Sequence of chain 1.B:
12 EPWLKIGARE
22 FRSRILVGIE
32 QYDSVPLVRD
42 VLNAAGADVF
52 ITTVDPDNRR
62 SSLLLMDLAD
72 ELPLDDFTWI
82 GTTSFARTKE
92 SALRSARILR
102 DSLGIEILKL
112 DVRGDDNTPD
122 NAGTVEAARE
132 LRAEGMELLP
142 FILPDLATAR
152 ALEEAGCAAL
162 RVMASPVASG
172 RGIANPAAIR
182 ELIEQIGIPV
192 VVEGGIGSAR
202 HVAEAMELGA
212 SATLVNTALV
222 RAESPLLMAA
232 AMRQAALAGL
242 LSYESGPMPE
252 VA

This protein binds this small molecule.
Small molecule (SMILES): O=C(CO)[C@@H](O)[C@H](O)[C@H](O)COP(=O)(O)O

Binding-site contacts:
Ligand atom O3P contacts residue GLY196 of chain 1.B at 2.9 Å (h-bond).
Ligand atom C1 contacts residue ARG114 of chain 1.B at 3.9 Å.
Ligand atom C6 contacts residue GLY195 of chain 1.B at 4.0 Å.
Ligand atom P contacts residue THR218 of chain 1.B at 3.5 Å.
Ligand atom C2 contacts residue GLU31 of chain 1.B at 3.0 Å.
Ligand atom O6 contacts residue VAL168 of chain 1.B at 3.9 Å.
Ligand atom O2P contacts residue ALA169 of chain 1.B at 3.9 Å.
Ligand atom C1 contacts residue ASP112 of chain 1.B at 3.5 Å.
Ligand atom C4 contacts residue ARG114 of chain 1.B at 3.7 Å.
Ligand atom O6 contacts residue GLY195 of chain 1.B at 3.5 Å.
Ligand atom C3 contacts residue ARG114 of chain 1.B at 3.8 Å.
Ligand atom O4 contacts residue PHE142 of chain 1.B at 3.8 Å.
Ligand atom O2P contacts residue THR218 of chain 1.B at 2.4 Å (h-bond).
Ligand atom O3 contacts residue ARG114 of chain 1.B at 3.0 Å (salt-bridge).
Ligand atom O3P contacts residue VAL168 of chain 1.B at 3.7 Å.
Ligand atom C2 contacts residue LYS110 of chain 1.B at 2.4 Å.
Ligand atom C3 contacts residue LYS110 of chain 1.B at 3.7 Å.
Ligand atom C1 contacts residue ARG162 of chain 1.B at 3.9 Å.
Ligand atom O5 contacts residue ASN217 of chain 1.B at 3.3 Å (h-bond).
Ligand atom O4 contacts residue ARG114 of chain 1.B at 2.7 Å (salt-bridge).
Ligand atom C1 contacts residue GLU31 of chain 1.B at 3.1 Å.
Ligand atom O1P contacts residue ASN217 of chain 1.B at 3.2 Å (h-bond).
Ligand atom O4 contacts residue GLU194 of chain 1.B at 2.6 Å (salt-bridge).
Ligand atom O2P contacts residue VAL168 of chain 1.B at 4.0 Å.
Ligand atom O6 contacts residue GLY196 of chain 1.B at 3.8 Å.
Ligand atom O2 contacts residue GLU31 of chain 1.B at 2.8 Å (salt-bridge).
Ligand atom C4 contacts residue GLU194 of chain 1.B at 3.3 Å.
Ligand atom C1 contacts residue LYS110 of chain 1.B at 1.5 Å.
Ligand atom O2 contacts residue GLY29 of chain 1.B at 3.9 Å.
Ligand atom O3P contacts residue THR218 of chain 1.B at 3.8 Å.
Ligand atom O2P contacts residue ASN217 of chain 1.B at 3.5 Å.
Ligand atom O2 contacts residue LEU215 of chain 1.B at 3.9 Å.
Ligand atom C1 contacts residue THR83 of chain 1.B at 3.9 Å.
Ligand atom O2 contacts residue LYS110 of chain 1.B at 2.7 Å (salt-bridge).
Ligand atom O3P contacts residue GLY195 of chain 1.B at 3.9 Å.
Ligand atom P contacts residue ALA169 of chain 1.B at 3.9 Å.
Ligand atom O1P contacts residue THR218 of chain 1.B at 3.6 Å.
Ligand atom P contacts residue GLY196 of chain 1.B at 3.9 Å.
Ligand atom O3P contacts residue ALA169 of chain 1.B at 2.9 Å (h-bond).
Ligand atom C1 contacts residue SER85 of chain 1.B at 3.4 Å.